The small molecule below binds the protein below.
Small molecule (SMILES): CC(=O)N[C@@H]1[C@@H](O)[C@H](O)[C@@H](CO)O[C@H]1O

Sequence of chain 1.F:
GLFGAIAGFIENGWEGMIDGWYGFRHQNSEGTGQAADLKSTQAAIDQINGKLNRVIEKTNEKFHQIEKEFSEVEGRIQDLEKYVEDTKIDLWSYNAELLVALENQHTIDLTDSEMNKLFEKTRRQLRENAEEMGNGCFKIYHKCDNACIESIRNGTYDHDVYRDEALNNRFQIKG

Binding-site contacts:
Ligand atom O5 contacts residue SER151 of chain 1.F at 4.0 Å.
Ligand atom C6 contacts residue GLU150 of chain 1.F at 3.9 Å.
Ligand atom O5 contacts residue GLU150 of chain 1.F at 3.3 Å (salt-bridge).
Ligand atom C1 contacts residue ASN154 of chain 1.F at 1.4 Å.
Ligand atom N2 contacts residue ASN154 of chain 1.F at 2.9 Å (h-bond).
Ligand atom C4 contacts residue ASN154 of chain 1.F at 4.2 Å.
Ligand atom C6 contacts residue ALA147 of chain 1.F at 3.4 Å (hydrophobic).
Ligand atom C6 contacts residue SER151 of chain 1.F at 4.4 Å.
Ligand atom O5 contacts residue THR156 of chain 1.F at 4.3 Å.
Ligand atom O6 contacts residue GLU150 of chain 1.F at 3.0 Å (salt-bridge).
Ligand atom C1 contacts residue GLU150 of chain 1.F at 4.3 Å.
Ligand atom C8 contacts residue ASN154 of chain 1.F at 4.4 Å.
Ligand atom O6 contacts residue ALA147 of chain 1.F at 4.1 Å.
Ligand atom O5 contacts residue ASN154 of chain 1.F at 2.4 Å (h-bond).
Ligand atom C7 contacts residue THR156 of chain 1.F at 4.1 Å.
Ligand atom C5 contacts residue GLU150 of chain 1.F at 4.1 Å.
Ligand atom C1 contacts residue SER151 of chain 1.F at 4.2 Å.
Ligand atom O7 contacts residue ASN154 of chain 1.F at 2.8 Å (h-bond).
Ligand atom C8 contacts residue THR156 of chain 1.F at 3.9 Å.
Ligand atom C2 contacts residue THR156 of chain 1.F at 4.3 Å.
Ligand atom C5 contacts residue ASN154 of chain 1.F at 3.7 Å.
Ligand atom C4 contacts residue GLU150 of chain 1.F at 4.5 Å.
Ligand atom C1 contacts residue THR156 of chain 1.F at 3.5 Å.
Ligand atom N2 contacts residue THR156 of chain 1.F at 3.8 Å.
Ligand atom C7 contacts residue ASN154 of chain 1.F at 3.1 Å.
Ligand atom C3 contacts residue ASN154 of chain 1.F at 3.7 Å.
Ligand atom C5 contacts residue ALA147 of chain 1.F at 4.4 Å (hydrophobic).
Ligand atom C2 contacts residue ASN154 of chain 1.F at 2.4 Å.